Sequence of chain 1.W:
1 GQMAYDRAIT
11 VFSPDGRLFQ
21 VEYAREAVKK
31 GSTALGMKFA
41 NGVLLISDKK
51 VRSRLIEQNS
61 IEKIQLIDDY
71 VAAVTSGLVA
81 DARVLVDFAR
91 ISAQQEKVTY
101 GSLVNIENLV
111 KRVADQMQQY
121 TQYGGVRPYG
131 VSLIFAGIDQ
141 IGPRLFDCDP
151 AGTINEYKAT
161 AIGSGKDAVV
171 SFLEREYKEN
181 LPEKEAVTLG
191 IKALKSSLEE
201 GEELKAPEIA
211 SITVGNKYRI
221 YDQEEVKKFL

A protein and the small-molecule ligand that binds it are described below.
Small molecule (SMILES): C[C@@H](NC(=O)[C@H](Cc1ccc(O)cc1)NC(=O)OCc1ccccc1)C(=O)O

Sequence of chain 1.X:
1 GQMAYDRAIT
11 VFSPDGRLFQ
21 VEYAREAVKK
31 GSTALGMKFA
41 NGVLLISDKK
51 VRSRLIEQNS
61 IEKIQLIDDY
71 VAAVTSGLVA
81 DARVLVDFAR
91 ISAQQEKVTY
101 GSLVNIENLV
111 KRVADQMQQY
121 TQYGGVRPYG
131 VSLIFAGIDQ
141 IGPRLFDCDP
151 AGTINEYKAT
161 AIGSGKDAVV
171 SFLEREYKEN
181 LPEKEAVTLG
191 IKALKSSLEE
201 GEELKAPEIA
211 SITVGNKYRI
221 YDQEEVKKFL

Binding-site contacts:
Ligand atom O6 contacts residue LYS63 of chain 1.X at 3.3 Å (salt-bridge).
Ligand atom C20 contacts residue SER32 of chain 1.X at 3.3 Å.
Ligand atom O5 contacts residue GLY31 of chain 1.X at 3.4 Å.
Ligand atom C10 contacts residue GLY16 of chain 1.W at 3.8 Å.
Ligand atom O5 contacts residue GLY77 of chain 1.X at 3.1 Å (h-bond).
Ligand atom O5 contacts residue SER32 of chain 1.X at 3.5 Å (h-bond).
Ligand atom O6 contacts residue SER32 of chain 1.X at 2.5 Å (h-bond).
Ligand atom C16 contacts residue ALA151 of chain 1.W at 3.7 Å (hydrophobic).
Ligand atom O2 contacts residue ARG17 of chain 1.W at 3.6 Å.
Ligand atom C9 contacts residue LEU78 of chain 1.X at 3.7 Å (hydrophobic).
Ligand atom C13 contacts residue ARG25 of chain 1.W at 3.7 Å.
Ligand atom C20 contacts residue GLY31 of chain 1.X at 3.5 Å.
Ligand atom C9 contacts residue LYS30 of chain 1.X at 3.9 Å.
Ligand atom C1 contacts residue VAL79 of chain 1.X at 3.5 Å (hydrophobic).
Ligand atom C11 contacts residue ALA27 of chain 1.X at 3.5 Å (hydrophobic).
Ligand atom C3 contacts residue GLY77 of chain 1.X at 3.6 Å.
Ligand atom C15 contacts residue ARG25 of chain 1.W at 3.0 Å.
Ligand atom O3 contacts residue LEU78 of chain 1.X at 3.3 Å.
Ligand atom C9 contacts residue GLY16 of chain 1.W at 3.7 Å.
Ligand atom O1 contacts residue VAL79 of chain 1.X at 3.7 Å.
Ligand atom C17 contacts residue ARG25 of chain 1.W at 3.5 Å.
Ligand atom C11 contacts residue LEU78 of chain 1.X at 3.7 Å (hydrophobic).
Ligand atom C16 contacts residue ARG25 of chain 1.W at 3.1 Å.
Ligand atom O6 contacts residue GLY31 of chain 1.X at 3.5 Å.
Ligand atom O5 contacts residue SER76 of chain 1.X at 3.2 Å.
Ligand atom C10 contacts residue ALA27 of chain 1.X at 3.7 Å (hydrophobic).
Ligand atom C2 contacts residue VAL79 of chain 1.X at 3.8 Å (hydrophobic).
Ligand atom C17 contacts residue VAL21 of chain 1.W at 3.8 Å (hydrophobic).
Ligand atom C4 contacts residue GLY77 of chain 1.X at 3.3 Å.
Ligand atom C10 contacts residue LEU78 of chain 1.X at 3.2 Å (hydrophobic).
Ligand atom C20 contacts residue LYS63 of chain 1.X at 3.5 Å.
Ligand atom C18 contacts residue ARG25 of chain 1.W at 3.7 Å.
Ligand atom O3 contacts residue VAL79 of chain 1.X at 3.0 Å (h-bond).
Ligand atom N1 contacts residue GLY77 of chain 1.X at 3.1 Å (h-bond).
Ligand atom C2 contacts residue GLY77 of chain 1.X at 3.3 Å.
Ligand atom C3 contacts residue VAL79 of chain 1.X at 3.7 Å (hydrophobic).
Ligand atom O5 contacts residue LYS63 of chain 1.X at 3.1 Å (salt-bridge).
Ligand atom O2 contacts residue GLY16 of chain 1.W at 2.8 Å (h-bond).
Ligand atom C19 contacts residue ARG25 of chain 1.W at 3.6 Å.
Ligand atom C14 contacts residue ARG25 of chain 1.W at 3.2 Å.